Sequence of chain 1.C:
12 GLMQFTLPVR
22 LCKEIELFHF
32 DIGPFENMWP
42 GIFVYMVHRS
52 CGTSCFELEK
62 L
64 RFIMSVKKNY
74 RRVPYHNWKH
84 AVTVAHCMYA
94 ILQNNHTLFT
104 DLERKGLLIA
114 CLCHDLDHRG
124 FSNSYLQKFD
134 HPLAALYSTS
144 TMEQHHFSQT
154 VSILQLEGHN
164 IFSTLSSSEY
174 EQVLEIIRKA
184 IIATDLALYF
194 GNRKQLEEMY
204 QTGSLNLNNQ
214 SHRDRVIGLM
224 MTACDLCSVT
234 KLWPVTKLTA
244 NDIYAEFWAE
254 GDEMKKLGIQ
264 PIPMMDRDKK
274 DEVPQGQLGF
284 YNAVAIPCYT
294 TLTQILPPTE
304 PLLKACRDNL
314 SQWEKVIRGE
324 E

Binding-site contacts:
Ligand atom C17 contacts residue PHE283 of chain 1.C at 3.6 Å (hydrophobic).
Ligand atom C24 contacts residue TYR78 of chain 1.C at 4.0 Å (hydrophobic).
Ligand atom C24 contacts residue LEU229 of chain 1.C at 3.8 Å (hydrophobic).
Ligand atom C14 contacts residue PHE283 of chain 1.C at 3.8 Å (hydrophobic).
Ligand atom C3 contacts residue PHE193 of chain 1.C at 3.2 Å (hydrophobic).
Ligand atom O11 contacts residue PHE283 of chain 1.C at 4.0 Å.
Ligand atom C24 contacts residue ILE246 of chain 1.C at 3.9 Å (hydrophobic).
Ligand atom N10 contacts residue PHE283 of chain 1.C at 3.8 Å.
Ligand atom C24 contacts residue SER231 of chain 1.C at 4.0 Å.
Ligand atom C2 contacts residue PHE193 of chain 1.C at 3.7 Å (hydrophobic).
Ligand atom C23 contacts residue VAL232 of chain 1.C at 3.5 Å (hydrophobic).
Ligand atom C22 contacts residue VAL232 of chain 1.C at 3.8 Å (hydrophobic).
Ligand atom C14 contacts residue PHE250 of chain 1.C at 3.6 Å (hydrophobic).
Ligand atom C20 contacts residue MET267 of chain 1.C at 3.4 Å (hydrophobic).
Ligand atom C16 contacts residue MET267 of chain 1.C at 3.8 Å (hydrophobic).
Ligand atom C20 contacts residue TYR247 of chain 1.C at 3.9 Å (hydrophobic).
Ligand atom C1 contacts residue LEU189 of chain 1.C at 3.8 Å (hydrophobic).
Ligand atom C21 contacts residue LEU229 of chain 1.C at 4.0 Å (hydrophobic).
Ligand atom C22 contacts residue ILE246 of chain 1.C at 3.4 Å (hydrophobic).
Ligand atom C13 contacts residue MET267 of chain 1.C at 3.2 Å (hydrophobic).
Ligand atom N15 contacts residue PHE283 of chain 1.C at 3.5 Å.
Ligand atom C14 contacts residue MET267 of chain 1.C at 3.8 Å (hydrophobic).
Ligand atom C8 contacts residue ALA286 of chain 1.C at 3.9 Å (hydrophobic).
Ligand atom C18 contacts residue PHE283 of chain 1.C at 3.6 Å (hydrophobic).
Ligand atom C21 contacts residue PHE283 of chain 1.C at 3.9 Å (hydrophobic).
Ligand atom C13 contacts residue PHE250 of chain 1.C at 3.7 Å (hydrophobic).
Ligand atom C20 contacts residue GLN280 of chain 1.C at 3.6 Å.
Ligand atom C23 contacts residue SER231 of chain 1.C at 3.5 Å.
Ligand atom N15 contacts residue PHE250 of chain 1.C at 3.8 Å.
Ligand atom C12 contacts residue LEU189 of chain 1.C at 3.9 Å (hydrophobic).
Ligand atom C22 contacts residue SER231 of chain 1.C at 2.9 Å.
Ligand atom C25 contacts residue ILE246 of chain 1.C at 3.8 Å (hydrophobic).
Ligand atom C16 contacts residue PHE283 of chain 1.C at 3.6 Å (hydrophobic).
Ligand atom C25 contacts residue PHE283 of chain 1.C at 3.7 Å (hydrophobic).
Ligand atom O19 contacts residue GLN280 of chain 1.C at 3.5 Å (h-bond).
Ligand atom C23 contacts residue ILE246 of chain 1.C at 3.3 Å (hydrophobic).
Ligand atom C6 contacts residue PHE193 of chain 1.C at 3.9 Å (hydrophobic).
Ligand atom O19 contacts residue PHE283 of chain 1.C at 3.7 Å.
Ligand atom C20 contacts residue PHE283 of chain 1.C at 4.1 Å (hydrophobic).
Ligand atom C16 contacts residue PHE250 of chain 1.C at 3.8 Å (hydrophobic).

This protein binds this small molecule.
Small molecule (SMILES): Cc1oc(-c2ccccc2)nc1CCOc1cccc2cccnc12